The protein below binds the small molecule below.
Small molecule (SMILES): O=C(O)c1ccccc1O

Binding-site contacts:
Ligand atom C4 contacts residue GLU1261 of chain 1.A at 3.5 Å.
Ligand atom O1' contacts residue PHE1009 of chain 1.A at 3.7 Å.
Ligand atom C5 contacts residue GLU802 of chain 1.A at 3.3 Å.
Ligand atom O2' contacts residue LEU873 of chain 1.A at 3.9 Å.
Ligand atom C2 contacts residue ALA1079 of chain 1.A at 3.7 Å (hydrophobic).
Ligand atom C1' contacts residue PHE914 of chain 1.A at 3.6 Å (hydrophobic).
Ligand atom C3 contacts residue GLU1261 of chain 1.A at 4.0 Å.
Ligand atom C4 contacts residue ALA1078 of chain 1.A at 4.2 Å (hydrophobic).
Ligand atom O1' contacts residue PHE914 of chain 1.A at 3.9 Å.
Ligand atom O2' contacts residue PHE1009 of chain 1.A at 3.7 Å.
Ligand atom C2 contacts residue ARG880 of chain 1.A at 4.3 Å.
Ligand atom O2 contacts residue PHE914 of chain 1.A at 3.7 Å.
Ligand atom C2 contacts residue PHE914 of chain 1.A at 3.4 Å (hydrophobic).
Ligand atom C6 contacts residue ALA1078 of chain 1.A at 4.1 Å (hydrophobic).
Ligand atom C4 contacts residue PHE914 of chain 1.A at 3.6 Å (hydrophobic).
Ligand atom C6 contacts residue PHE914 of chain 1.A at 3.5 Å (hydrophobic).
Ligand atom O1' contacts residue THR1010 of chain 1.A at 3.1 Å (h-bond).
Ligand atom C1' contacts residue PHE1009 of chain 1.A at 3.5 Å (hydrophobic).
Ligand atom O2 contacts residue SER1008 of chain 1.A at 3.8 Å.
Ligand atom O2' contacts residue PHE914 of chain 1.A at 3.8 Å.
Ligand atom C5 contacts residue PHE914 of chain 1.A at 3.5 Å (hydrophobic).
Ligand atom C1 contacts residue PHE1009 of chain 1.A at 3.9 Å (hydrophobic).
Ligand atom O2' contacts residue GLU802 of chain 1.A at 4.1 Å.
Ligand atom O1' contacts residue LEU1011 of chain 1.A at 4.2 Å.
Ligand atom C3 contacts residue PHE914 of chain 1.A at 3.6 Å (hydrophobic).
Ligand atom O2 contacts residue THR1010 of chain 1.A at 3.8 Å.
Ligand atom C1 contacts residue ALA1079 of chain 1.A at 4.3 Å (hydrophobic).
Ligand atom C5 contacts residue ALA1078 of chain 1.A at 3.5 Å (hydrophobic).
Ligand atom O2 contacts residue ARG880 of chain 1.A at 3.5 Å (salt-bridge).
Ligand atom C1 contacts residue PHE914 of chain 1.A at 3.5 Å (hydrophobic).
Ligand atom C3 contacts residue ARG880 of chain 1.A at 4.2 Å.
Ligand atom O1' contacts residue SER876 of chain 1.A at 4.0 Å.
Ligand atom O2' contacts residue LEU1014 of chain 1.A at 4.2 Å.
Ligand atom C1' contacts residue THR1010 of chain 1.A at 4.2 Å.
Ligand atom C4 contacts residue ALA1079 of chain 1.A at 3.3 Å (hydrophobic).
Ligand atom O2 contacts residue ALA1079 of chain 1.A at 4.1 Å.
Ligand atom O2 contacts residue PHE1009 of chain 1.A at 3.8 Å.
Ligand atom C5 contacts residue ALA1079 of chain 1.A at 3.7 Å (hydrophobic).
Ligand atom C6 contacts residue GLU802 of chain 1.A at 3.4 Å.
Ligand atom C3 contacts residue ALA1079 of chain 1.A at 3.4 Å (hydrophobic).

Sequence of chain 1.A:
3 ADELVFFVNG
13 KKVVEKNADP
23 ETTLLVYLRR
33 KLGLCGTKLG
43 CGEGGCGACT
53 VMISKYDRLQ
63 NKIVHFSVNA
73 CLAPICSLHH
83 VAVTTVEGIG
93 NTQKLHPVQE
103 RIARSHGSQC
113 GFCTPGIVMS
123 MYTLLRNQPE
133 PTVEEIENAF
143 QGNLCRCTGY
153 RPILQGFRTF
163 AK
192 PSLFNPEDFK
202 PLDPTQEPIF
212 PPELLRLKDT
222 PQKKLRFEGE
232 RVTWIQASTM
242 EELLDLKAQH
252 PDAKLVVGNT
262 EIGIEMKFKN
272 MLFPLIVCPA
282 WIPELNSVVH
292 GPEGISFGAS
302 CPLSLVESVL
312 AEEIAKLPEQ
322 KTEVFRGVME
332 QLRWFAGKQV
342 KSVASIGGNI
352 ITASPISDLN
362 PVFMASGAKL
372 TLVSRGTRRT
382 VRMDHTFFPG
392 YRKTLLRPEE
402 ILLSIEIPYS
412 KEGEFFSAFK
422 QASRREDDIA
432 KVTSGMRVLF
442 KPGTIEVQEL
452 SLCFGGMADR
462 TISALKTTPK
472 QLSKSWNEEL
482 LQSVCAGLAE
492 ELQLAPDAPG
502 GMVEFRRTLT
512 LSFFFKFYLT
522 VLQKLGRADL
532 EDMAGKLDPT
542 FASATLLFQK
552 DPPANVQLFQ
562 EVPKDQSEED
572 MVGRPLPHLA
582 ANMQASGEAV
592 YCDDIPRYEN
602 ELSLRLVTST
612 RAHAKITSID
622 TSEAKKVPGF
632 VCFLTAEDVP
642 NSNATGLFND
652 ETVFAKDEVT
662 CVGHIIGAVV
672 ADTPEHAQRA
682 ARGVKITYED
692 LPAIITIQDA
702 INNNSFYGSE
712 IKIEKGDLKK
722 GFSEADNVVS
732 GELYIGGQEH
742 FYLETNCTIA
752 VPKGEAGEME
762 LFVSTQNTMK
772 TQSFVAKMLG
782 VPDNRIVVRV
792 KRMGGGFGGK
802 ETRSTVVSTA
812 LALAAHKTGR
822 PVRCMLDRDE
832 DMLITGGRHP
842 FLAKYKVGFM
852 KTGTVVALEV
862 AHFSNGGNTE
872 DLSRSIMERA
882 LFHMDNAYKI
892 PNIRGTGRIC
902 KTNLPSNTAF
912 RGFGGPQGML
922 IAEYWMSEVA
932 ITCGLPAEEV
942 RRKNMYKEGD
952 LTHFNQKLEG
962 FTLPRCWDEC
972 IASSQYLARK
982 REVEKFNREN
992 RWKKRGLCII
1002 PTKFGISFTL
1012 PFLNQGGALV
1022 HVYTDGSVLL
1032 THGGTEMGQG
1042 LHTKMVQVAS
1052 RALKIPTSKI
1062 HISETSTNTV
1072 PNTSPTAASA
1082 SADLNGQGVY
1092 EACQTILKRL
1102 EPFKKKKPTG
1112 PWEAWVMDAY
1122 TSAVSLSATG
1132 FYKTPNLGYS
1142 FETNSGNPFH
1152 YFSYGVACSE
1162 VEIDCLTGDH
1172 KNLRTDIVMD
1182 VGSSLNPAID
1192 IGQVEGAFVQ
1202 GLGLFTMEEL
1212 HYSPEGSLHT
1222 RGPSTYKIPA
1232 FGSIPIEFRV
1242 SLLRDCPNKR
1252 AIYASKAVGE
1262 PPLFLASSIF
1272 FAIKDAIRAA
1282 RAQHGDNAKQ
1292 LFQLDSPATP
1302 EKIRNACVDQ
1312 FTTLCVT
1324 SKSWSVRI